Binding-site contacts:
Ligand atom O29 contacts residue THR47 of chain 1.A at 3.6 Å.
Ligand atom C3 contacts residue ALA107 of chain 1.A at 3.5 Å (hydrophobic).
Ligand atom C26 contacts residue ASN46 of chain 1.A at 3.5 Å.
Ligand atom C21 contacts residue GLU35 of chain 1.A at 3.5 Å.
Ligand atom C11 contacts residue GLN57 of chain 1.A at 3.5 Å.
Ligand atom O31 contacts residue ASN46 of chain 1.A at 2.7 Å (h-bond).
Ligand atom C12 contacts residue TYR62 of chain 1.A at 3.5 Å (hydrophobic).
Ligand atom C21 contacts residue GLN57 of chain 1.A at 3.2 Å.
Ligand atom O22 contacts residue VAL109 of chain 1.A at 3.0 Å (h-bond).
Ligand atom C19 contacts residue TRP108 of chain 1.A at 3.1 Å (hydrophobic).
Ligand atom O15 contacts residue TRP63 of chain 1.A at 2.9 Å (h-bond).
Ligand atom O24 contacts residue ASN46 of chain 1.A at 3.6 Å.
Ligand atom O18 contacts residue ILE58 of chain 1.A at 3.6 Å.
Ligand atom S28 contacts residue THR47 of chain 1.A at 3.4 Å.
Ligand atom C4 contacts residue ALA107 of chain 1.A at 3.7 Å (hydrophobic).
Ligand atom N25 contacts residue ASN46 of chain 1.A at 3.6 Å (h-bond).
Ligand atom C17 contacts residue TRP63 of chain 1.A at 3.8 Å (hydrophobic).
Ligand atom O24 contacts residue ASP52 of chain 1.A at 3.2 Å (salt-bridge).
Ligand atom O35 contacts residue TYR62 of chain 1.A at 3.2 Å.
Ligand atom O22 contacts residue TRP108 of chain 1.A at 3.5 Å.
Ligand atom O22 contacts residue GLU35 of chain 1.A at 2.8 Å (salt-bridge).
Ligand atom S28 contacts residue ASN46 of chain 1.A at 3.7 Å.
Ligand atom O18 contacts residue ASN59 of chain 1.A at 2.8 Å (h-bond).
Ligand atom O20 contacts residue ASN59 of chain 1.A at 3.4 Å.
Ligand atom C23 contacts residue ASP52 of chain 1.A at 3.3 Å.
Ligand atom N7 contacts residue ASP52 of chain 1.A at 2.9 Å (salt-bridge).
Ligand atom N16 contacts residue ALA107 of chain 1.A at 3.2 Å (h-bond).
Ligand atom O30 contacts residue THR47 of chain 1.A at 2.5 Å (h-bond).
Ligand atom C8 contacts residue VAL109 of chain 1.A at 3.9 Å (hydrophobic).
Ligand atom C6 contacts residue TYR62 of chain 1.A at 3.7 Å (hydrophobic).
Ligand atom C5 contacts residue TYR62 of chain 1.A at 3.6 Å (hydrophobic).
Ligand atom C8 contacts residue ASP52 of chain 1.A at 3.6 Å.
Ligand atom O18 contacts residue TRP63 of chain 1.A at 3.2 Å.
Ligand atom O30 contacts residue ASN46 of chain 1.A at 3.4 Å.
Ligand atom C11 contacts residue ASP52 of chain 1.A at 3.4 Å.
Ligand atom C27 contacts residue ASN46 of chain 1.A at 3.8 Å.
Ligand atom C23 contacts residue ASN46 of chain 1.A at 3.5 Å.
Ligand atom C19 contacts residue GLN57 of chain 1.A at 3.9 Å.
Ligand atom C2 contacts residue ALA107 of chain 1.A at 3.5 Å (hydrophobic).
Ligand atom O31 contacts residue THR47 of chain 1.A at 3.8 Å.

This small molecule binds to this protein.
Small molecule (SMILES): CC(=O)N[C@H]1[C@H](O[C@H]2C[C@@H](C(=O)NCCS(=O)(=O)O)N[C@@H]2CO)O[C@H](CO)[C@@H](OS(=O)(=O)O)[C@@H]1O

Sequence of chain 1.A:
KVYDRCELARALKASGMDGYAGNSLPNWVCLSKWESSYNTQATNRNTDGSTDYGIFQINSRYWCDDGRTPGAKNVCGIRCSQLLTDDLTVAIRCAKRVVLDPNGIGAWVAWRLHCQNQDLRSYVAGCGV